Binding-site contacts:
Ligand atom OP2 contacts residue LYS57 of chain 52.C at 3.5 Å (salt-bridge).
Ligand atom OP2 contacts residue TYR85 of chain 18.C at 2.6 Å (h-bond).
Ligand atom OP1 contacts residue LYS57 of chain 52.C at 2.9 Å.
Ligand atom C5' contacts residue LYS57 of chain 52.C at 3.8 Å.
Ligand atom OP2 contacts residue SER51 of chain 52.C at 3.3 Å (h-bond).
Ligand atom O4' contacts residue LYS61 of chain 18.C at 3.7 Å.
Ligand atom N7 contacts residue THR45 of chain 18.C at 2.7 Å (h-bond).
Ligand atom OP2 contacts residue THR91 of chain 52.C at 3.7 Å.
Ligand atom P contacts residue LYS57 of chain 52.C at 3.1 Å.
Ligand atom O5' contacts residue LYS57 of chain 52.C at 2.8 Å (salt-bridge).
Ligand atom P contacts residue ARG49 of chain 52.C at 3.7 Å.
Ligand atom OP1 contacts residue SER51 of chain 52.C at 2.7 Å (h-bond).
Ligand atom OP2 contacts residue LYS43 of chain 18.C at 2.7 Å (salt-bridge).
Ligand atom P contacts residue SER51 of chain 52.C at 3.2 Å.
Ligand atom C2 contacts residue SER47 of chain 18.C at 3.2 Å.
Ligand atom N1 contacts residue THR59 of chain 18.C at 3.4 Å.
Ligand atom O5' contacts residue ARG49 of chain 52.C at 3.6 Å (salt-bridge).
Ligand atom OP1 contacts residue LYS89 of chain 52.C at 3.5 Å (salt-bridge).
Ligand atom C8 contacts residue LYS61 of chain 18.C at 3.6 Å.
Ligand atom N6 contacts residue CYS46 of chain 18.C at 3.6 Å (h-bond).
Ligand atom N9 contacts residue LYS61 of chain 18.C at 3.8 Å.
Ligand atom C4' contacts residue ARG49 of chain 52.C at 3.6 Å.
Ligand atom O3' contacts residue ARG49 of chain 52.C at 3.6 Å (salt-bridge).
Ligand atom O5' contacts residue LYS89 of chain 52.C at 3.2 Å (salt-bridge).
Ligand atom C5' contacts residue ARG49 of chain 52.C at 2.6 Å.
Ligand atom O3' contacts residue SER51 of chain 52.C at 3.3 Å (h-bond).
Ligand atom OP1 contacts residue ARG49 of chain 52.C at 2.6 Å (salt-bridge).
Ligand atom N6 contacts residue THR45 of chain 18.C at 2.8 Å (h-bond).
Ligand atom N7 contacts residue TYR85 of chain 18.C at 3.8 Å.
Ligand atom N6 contacts residue THR59 of chain 18.C at 2.7 Å (h-bond).
Ligand atom C6 contacts residue THR45 of chain 18.C at 3.4 Å.
Ligand atom C6 contacts residue THR59 of chain 18.C at 3.5 Å.
Ligand atom N7 contacts residue LYS61 of chain 18.C at 3.4 Å.
Ligand atom N1 contacts residue SER47 of chain 18.C at 2.7 Å (h-bond).
Ligand atom C5 contacts residue THR45 of chain 18.C at 3.4 Å.
Ligand atom OP1 contacts residue SER52 of chain 52.C at 3.1 Å.
Ligand atom OP1 contacts residue ASN55 of chain 52.C at 3.0 Å (h-bond).
Ligand atom OP2 contacts residue LYS89 of chain 52.C at 3.5 Å (salt-bridge).
Ligand atom OP1 contacts residue ASN55 of chain 52.C at 3.2 Å.
Ligand atom OP2 contacts residue LYS57 of chain 52.C at 3.0 Å (salt-bridge).

Sequence of chain 52.C:
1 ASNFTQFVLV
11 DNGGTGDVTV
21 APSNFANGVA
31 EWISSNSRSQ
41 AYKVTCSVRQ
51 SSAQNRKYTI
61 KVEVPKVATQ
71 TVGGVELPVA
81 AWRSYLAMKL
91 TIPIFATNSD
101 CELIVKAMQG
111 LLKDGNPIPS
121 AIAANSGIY

The small molecule below binds the protein below.
Small molecule (SMILES): Nc1ccn([C@@H]2O[C@H](CO[P](=O)(O)O[C@H]3[C@@H](O)[C@H](n4cnc5c(N)ncnc54)O[C@@H]3CO[P](=O)(O)O[C@H]3[C@@H](O)[C@H](n4cnc5c(=O)nc(N)[nH]c54)O[C@@H]3CO[P](=O)(O)O[C@H]3[C@@H](O)[C@H](n4cnc5c(N)ncnc54)O[C@@H]3CO[P](=O)(O)O[C@H]3[C@@H](O)[C@H](n4cnc5c(N)ncnc54)O[C@@H]3CO[P](=O)(O)O[C@H]3[C@@H](O)[C@H](n4ccc(=O)[nH]c4=O)O[C@@H]3CO[P](=O)(O)O[C@H]3[C@@H](O)[C@H](n4ccc(N)nc4=O)O[C@@H]3CO[P](=O)(O)O[C@H]3[C@@H](O)[C@H](n4ccc(=O)[nH]c4=O)O[C@@H]3CO[P](=O)(O)O[C@H]3[C@@H](O)[C@H](n4cnc5c(=O)nc(N)[nH]c54)O[C@@H]3CO)[C@@H](O)[C@H]2O)c(=O)n1

Sequence of chain 18.C:
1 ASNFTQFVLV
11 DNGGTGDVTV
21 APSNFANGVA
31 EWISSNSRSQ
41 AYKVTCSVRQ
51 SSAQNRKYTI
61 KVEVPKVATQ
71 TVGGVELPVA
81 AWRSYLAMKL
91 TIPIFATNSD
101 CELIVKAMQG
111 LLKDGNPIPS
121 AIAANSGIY